Sequence of chain 37.C:
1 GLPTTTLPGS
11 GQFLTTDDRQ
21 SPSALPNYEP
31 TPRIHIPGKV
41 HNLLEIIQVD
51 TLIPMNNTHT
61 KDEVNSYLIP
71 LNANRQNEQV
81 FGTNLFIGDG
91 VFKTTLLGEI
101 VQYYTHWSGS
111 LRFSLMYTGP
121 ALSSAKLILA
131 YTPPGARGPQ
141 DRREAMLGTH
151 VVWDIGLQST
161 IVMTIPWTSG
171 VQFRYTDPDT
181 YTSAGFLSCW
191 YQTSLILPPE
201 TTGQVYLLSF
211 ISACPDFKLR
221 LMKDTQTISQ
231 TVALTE

A protein and the small-molecule ligand that binds it are described below.
Small molecule (SMILES): Cc1cc(CCCCCOc2ccc(C3=NCCO3)cc2)on1

Sequence of chain 37.A:
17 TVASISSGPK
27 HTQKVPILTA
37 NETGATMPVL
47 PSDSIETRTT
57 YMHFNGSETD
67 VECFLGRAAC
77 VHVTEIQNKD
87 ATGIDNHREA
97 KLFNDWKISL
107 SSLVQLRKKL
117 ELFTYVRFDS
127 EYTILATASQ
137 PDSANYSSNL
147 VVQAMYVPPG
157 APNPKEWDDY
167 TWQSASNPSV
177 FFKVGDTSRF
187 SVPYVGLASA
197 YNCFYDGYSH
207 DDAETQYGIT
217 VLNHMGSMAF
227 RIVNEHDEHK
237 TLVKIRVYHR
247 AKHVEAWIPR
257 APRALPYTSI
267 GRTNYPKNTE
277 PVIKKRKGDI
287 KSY

Binding-site contacts:
Ligand atom C1B contacts residue TYR128 of chain 37.A at 3.6 Å (hydrophobic).
Ligand atom O1 contacts residue LEU106 of chain 37.A at 3.7 Å.
Ligand atom O1B contacts residue TYR128 of chain 37.A at 3.4 Å (h-bond).
Ligand atom C2A contacts residue PHE186 of chain 37.A at 3.3 Å (hydrophobic).
Ligand atom C3B contacts residue TYR152 of chain 37.A at 3.7 Å (hydrophobic).
Ligand atom C2A contacts residue TYR152 of chain 37.A at 3.6 Å (hydrophobic).
Ligand atom C5A contacts residue ALA150 of chain 37.A at 3.6 Å (hydrophobic).
Ligand atom O1B contacts residue ILE104 of chain 37.A at 3.9 Å.
Ligand atom C6B contacts residue TYR128 of chain 37.A at 3.3 Å (hydrophobic).
Ligand atom C1C contacts residue TYR128 of chain 37.A at 3.7 Å (hydrophobic).
Ligand atom C5 contacts residue LEU106 of chain 37.A at 3.8 Å (hydrophobic).
Ligand atom C2C contacts residue MET221 of chain 37.A at 4.0 Å (hydrophobic).
Ligand atom C5A contacts residue VAL176 of chain 37.A at 3.6 Å (hydrophobic).
Ligand atom C5B contacts residue TYR128 of chain 37.A at 4.0 Å (hydrophobic).
Ligand atom C4C contacts residue VAL191 of chain 37.A at 3.0 Å (hydrophobic).
Ligand atom N3A contacts residue PHE186 of chain 37.A at 4.0 Å.
Ligand atom C1B contacts residue ILE104 of chain 37.A at 4.0 Å (hydrophobic).
Ligand atom C5C contacts residue VAL191 of chain 37.A at 3.8 Å (hydrophobic).
Ligand atom O1 contacts residue MET221 of chain 37.A at 3.9 Å.
Ligand atom C1C contacts residue LEU106 of chain 37.A at 3.8 Å (hydrophobic).
Ligand atom C4C contacts residue VAL188 of chain 37.A at 3.7 Å (hydrophobic).
Ligand atom N3A contacts residue TYR152 of chain 37.A at 3.5 Å.
Ligand atom C4 contacts residue LEU106 of chain 37.A at 3.9 Å (hydrophobic).
Ligand atom C4B contacts residue PHE186 of chain 37.A at 3.6 Å (hydrophobic).
Ligand atom C4A contacts residue PRO174 of chain 37.A at 3.1 Å (hydrophobic).
Ligand atom C5B contacts residue PHE186 of chain 37.A at 3.9 Å (hydrophobic).
Ligand atom C5A contacts residue PHE186 of chain 37.A at 3.5 Å (hydrophobic).
Ligand atom C2B contacts residue VAL188 of chain 37.A at 3.5 Å (hydrophobic).
Ligand atom C6B contacts residue ILE104 of chain 37.A at 3.6 Å (hydrophobic).
Ligand atom C3C contacts residue TYR128 of chain 37.A at 3.4 Å (hydrophobic).
Ligand atom O1A contacts residue PHE186 of chain 37.A at 3.0 Å.
Ligand atom C4 contacts residue TYR197 of chain 37.A at 3.8 Å (hydrophobic).
Ligand atom C2C contacts residue TYR197 of chain 37.A at 3.7 Å (hydrophobic).
Ligand atom N3A contacts residue PRO174 of chain 37.A at 3.7 Å.
Ligand atom C4B contacts residue TYR152 of chain 37.A at 3.8 Å (hydrophobic).
Ligand atom C3B contacts residue VAL188 of chain 37.A at 3.8 Å (hydrophobic).
Ligand atom N3A contacts residue ALA24 of chain 37.C at 3.8 Å.
Ligand atom N2 contacts residue LEU106 of chain 37.A at 3.8 Å.
Ligand atom C5B contacts residue MET224 of chain 37.A at 3.8 Å (hydrophobic).
Ligand atom C1B contacts residue VAL188 of chain 37.A at 3.8 Å (hydrophobic).